Binding-site contacts:
Ligand atom C7 contacts residue PHE59 of chain 1.C at 4.3 Å (hydrophobic).
Ligand atom N2 contacts residue ASN30 of chain 1.C at 4.4 Å.
Ligand atom C8 contacts residue PHE59 of chain 1.C at 3.7 Å (hydrophobic).
Ligand atom N2 contacts residue ASN61 of chain 1.C at 2.9 Å (h-bond).
Ligand atom C2 contacts residue ASN61 of chain 1.C at 2.5 Å.
Ligand atom C1 contacts residue ASN61 of chain 1.C at 1.4 Å.
Ligand atom C7 contacts residue ASN61 of chain 1.C at 3.2 Å.
Ligand atom C5 contacts residue ASN61 of chain 1.C at 3.7 Å.
Ligand atom O7 contacts residue ASN61 of chain 1.C at 3.0 Å (h-bond).
Ligand atom C8 contacts residue SER60 of chain 1.C at 3.5 Å.
Ligand atom C8 contacts residue ASN61 of chain 1.C at 3.9 Å.
Ligand atom O5 contacts residue ASN61 of chain 1.C at 2.4 Å (h-bond).
Ligand atom N2 contacts residue PHE59 of chain 1.C at 4.2 Å.
Ligand atom C4 contacts residue ASN61 of chain 1.C at 4.2 Å.
Ligand atom C3 contacts residue ASN61 of chain 1.C at 3.8 Å.
Ligand atom C7 contacts residue SER60 of chain 1.C at 4.2 Å.

This protein binds this small molecule.
Small molecule (SMILES): CC(=O)N[C@@H]1[C@@H](O)[C@H](O)[C@@H](CO)O[C@H]1O

Sequence of chain 1.C:
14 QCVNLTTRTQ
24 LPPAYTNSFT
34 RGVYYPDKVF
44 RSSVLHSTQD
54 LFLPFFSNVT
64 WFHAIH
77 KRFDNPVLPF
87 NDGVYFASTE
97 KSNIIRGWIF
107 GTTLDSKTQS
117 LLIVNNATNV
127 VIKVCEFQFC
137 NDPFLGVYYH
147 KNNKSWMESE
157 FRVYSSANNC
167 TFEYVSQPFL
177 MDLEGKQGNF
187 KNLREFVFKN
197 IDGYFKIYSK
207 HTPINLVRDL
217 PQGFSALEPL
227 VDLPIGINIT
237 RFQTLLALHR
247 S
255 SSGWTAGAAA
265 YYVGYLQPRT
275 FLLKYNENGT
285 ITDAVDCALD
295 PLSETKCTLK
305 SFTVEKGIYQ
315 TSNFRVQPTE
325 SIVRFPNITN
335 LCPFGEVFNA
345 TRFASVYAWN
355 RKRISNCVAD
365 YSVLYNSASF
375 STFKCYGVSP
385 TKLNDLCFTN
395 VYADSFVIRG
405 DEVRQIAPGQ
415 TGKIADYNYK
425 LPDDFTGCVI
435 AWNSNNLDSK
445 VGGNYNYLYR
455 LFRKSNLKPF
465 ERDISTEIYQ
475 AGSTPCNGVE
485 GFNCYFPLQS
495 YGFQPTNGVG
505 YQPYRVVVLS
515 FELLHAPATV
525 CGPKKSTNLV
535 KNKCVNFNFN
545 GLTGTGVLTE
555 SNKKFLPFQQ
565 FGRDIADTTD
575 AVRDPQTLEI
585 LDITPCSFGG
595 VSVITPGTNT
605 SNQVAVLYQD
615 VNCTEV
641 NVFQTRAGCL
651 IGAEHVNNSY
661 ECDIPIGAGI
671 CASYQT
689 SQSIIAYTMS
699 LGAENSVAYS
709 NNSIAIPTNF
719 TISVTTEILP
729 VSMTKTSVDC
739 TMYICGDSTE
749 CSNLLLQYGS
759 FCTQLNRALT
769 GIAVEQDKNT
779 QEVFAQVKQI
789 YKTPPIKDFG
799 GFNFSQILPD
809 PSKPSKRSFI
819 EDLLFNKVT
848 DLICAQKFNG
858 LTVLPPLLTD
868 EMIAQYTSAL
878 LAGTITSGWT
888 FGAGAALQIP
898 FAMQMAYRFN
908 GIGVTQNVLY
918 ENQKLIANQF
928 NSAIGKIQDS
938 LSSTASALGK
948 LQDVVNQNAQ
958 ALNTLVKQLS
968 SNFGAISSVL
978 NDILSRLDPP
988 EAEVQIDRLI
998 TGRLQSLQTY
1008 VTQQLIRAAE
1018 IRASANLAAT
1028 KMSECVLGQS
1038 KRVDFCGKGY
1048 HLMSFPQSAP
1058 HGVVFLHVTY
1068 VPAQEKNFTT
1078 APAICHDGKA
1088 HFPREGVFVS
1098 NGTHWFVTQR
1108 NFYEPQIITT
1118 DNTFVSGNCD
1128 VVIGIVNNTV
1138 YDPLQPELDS